Binding-site contacts:
Ligand atom C3 contacts residue HEM1 of chain 1.R at 3.6 Å.
Ligand atom C4 contacts residue HEM1 of chain 1.R at 4.3 Å.
Ligand atom O4 contacts residue HIS45 of chain 1.C at 3.3 Å (h-bond).
Ligand atom O2 contacts residue HEM1 of chain 1.R at 2.8 Å (h-bond).
Ligand atom O3 contacts residue HEM1 of chain 1.R at 2.9 Å (h-bond).
Ligand atom O3 contacts residue PHE46 of chain 1.C at 4.4 Å.
Ligand atom C2 contacts residue HEM1 of chain 1.R at 3.4 Å.

This small molecule binds to this protein.
Small molecule (SMILES): OC[C@H]1O[C@H](O)[C@H](O)[C@@H](O)[C@@H]1O

Sequence of chain 1.C:
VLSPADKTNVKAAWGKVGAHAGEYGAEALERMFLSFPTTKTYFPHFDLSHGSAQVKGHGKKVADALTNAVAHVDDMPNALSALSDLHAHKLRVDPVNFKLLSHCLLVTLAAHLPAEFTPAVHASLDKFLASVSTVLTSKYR